This small molecule binds to this protein.
Small molecule (SMILES): CC(=O)N[C@@H]1[C@@H](O)[C@H](O)[C@@H](CO)O[C@H]1O

Sequence of chain 1.B:
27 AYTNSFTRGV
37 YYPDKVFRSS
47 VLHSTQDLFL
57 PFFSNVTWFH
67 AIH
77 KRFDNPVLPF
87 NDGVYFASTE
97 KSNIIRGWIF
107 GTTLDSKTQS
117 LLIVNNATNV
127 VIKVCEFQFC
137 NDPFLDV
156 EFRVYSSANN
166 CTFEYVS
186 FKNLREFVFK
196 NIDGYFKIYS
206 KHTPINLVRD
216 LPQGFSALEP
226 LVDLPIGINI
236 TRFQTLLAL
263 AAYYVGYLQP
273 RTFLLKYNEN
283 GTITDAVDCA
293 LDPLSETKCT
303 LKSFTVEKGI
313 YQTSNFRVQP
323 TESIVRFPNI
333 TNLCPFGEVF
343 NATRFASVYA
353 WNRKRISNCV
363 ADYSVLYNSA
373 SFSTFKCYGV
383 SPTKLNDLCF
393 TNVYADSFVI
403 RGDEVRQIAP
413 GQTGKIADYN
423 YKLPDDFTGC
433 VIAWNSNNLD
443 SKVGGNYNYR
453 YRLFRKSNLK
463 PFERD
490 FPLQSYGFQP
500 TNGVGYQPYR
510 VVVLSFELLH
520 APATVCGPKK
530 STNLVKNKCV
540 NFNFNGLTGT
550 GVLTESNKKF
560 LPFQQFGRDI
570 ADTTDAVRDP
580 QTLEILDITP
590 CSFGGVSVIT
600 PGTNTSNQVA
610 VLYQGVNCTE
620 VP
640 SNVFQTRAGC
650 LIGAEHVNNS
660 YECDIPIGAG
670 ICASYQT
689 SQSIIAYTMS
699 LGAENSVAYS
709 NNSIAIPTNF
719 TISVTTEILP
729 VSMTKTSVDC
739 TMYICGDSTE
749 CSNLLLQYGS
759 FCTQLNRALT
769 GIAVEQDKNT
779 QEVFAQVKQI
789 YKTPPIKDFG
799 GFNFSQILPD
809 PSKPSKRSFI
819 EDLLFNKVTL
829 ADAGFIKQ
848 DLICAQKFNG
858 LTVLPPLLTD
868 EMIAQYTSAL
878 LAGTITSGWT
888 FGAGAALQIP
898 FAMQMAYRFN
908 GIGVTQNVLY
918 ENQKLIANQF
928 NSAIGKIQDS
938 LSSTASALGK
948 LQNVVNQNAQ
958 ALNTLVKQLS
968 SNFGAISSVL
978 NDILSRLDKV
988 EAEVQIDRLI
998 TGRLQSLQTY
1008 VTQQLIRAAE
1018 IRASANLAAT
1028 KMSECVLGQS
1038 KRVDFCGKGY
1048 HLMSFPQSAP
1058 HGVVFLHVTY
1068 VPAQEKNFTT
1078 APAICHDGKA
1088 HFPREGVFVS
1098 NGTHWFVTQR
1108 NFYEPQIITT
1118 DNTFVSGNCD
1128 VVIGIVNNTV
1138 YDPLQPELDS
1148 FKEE

Binding-site contacts:
Ligand atom C8 contacts residue ASN61 of chain 1.B at 4.2 Å.
Ligand atom O5 contacts residue ASN61 of chain 1.B at 2.4 Å (h-bond).
Ligand atom C5 contacts residue ASN61 of chain 1.B at 3.6 Å.
Ligand atom C7 contacts residue ASN61 of chain 1.B at 3.1 Å.
Ligand atom N2 contacts residue ASN61 of chain 1.B at 2.8 Å (h-bond).
Ligand atom C1 contacts residue ASN61 of chain 1.B at 1.4 Å.
Ligand atom O7 contacts residue ASN61 of chain 1.B at 3.0 Å (h-bond).
Ligand atom C4 contacts residue ASN61 of chain 1.B at 4.2 Å.
Ligand atom C3 contacts residue ASN61 of chain 1.B at 3.7 Å.
Ligand atom C2 contacts residue ASN61 of chain 1.B at 2.4 Å.